The small molecule below binds the protein below.
Small molecule (SMILES): CC(C)C[C@H](NC(=O)OC[C@H]1C[C@@H]1CC1CCCCC1)C(=O)N[C@@H](C[C@@H]1CC=NC1=O)[C@H](O)[S+](=O)(O)O

Binding-site contacts:
Ligand atom O01 contacts residue MET175 of chain 2.A at 3.1 Å.
Ligand atom C31 contacts residue ALA178 of chain 2.A at 3.6 Å (hydrophobic).
Ligand atom C08 contacts residue LEU56 of chain 2.A at 3.5 Å (hydrophobic).
Ligand atom N10 contacts residue CYS155 of chain 2.A at 2.8 Å (h-bond).
Ligand atom N03 contacts residue MET175 of chain 2.A at 3.7 Å.
Ligand atom N10 contacts residue GLN174 of chain 2.A at 2.9 Å (h-bond).
Ligand atom O18 contacts residue PHE150 of chain 2.A at 3.5 Å.
Ligand atom O20 contacts residue CYS155 of chain 2.A at 2.6 Å (h-bond).
Ligand atom C12 contacts residue HIS173 of chain 2.A at 3.9 Å.
Ligand atom C30 contacts residue HIS201 of chain 2.A at 3.5 Å.
Ligand atom C24 contacts residue GLU176 of chain 2.A at 3.1 Å.
Ligand atom C17 contacts residue LEU151 of chain 2.A at 3.8 Å (hydrophobic).
Ligand atom C09 contacts residue GLN174 of chain 2.A at 3.6 Å.
Ligand atom C17 contacts residue CYS152 of chain 2.A at 3.8 Å (hydrophobic).
Ligand atom C08 contacts residue HIS48 of chain 2.A at 3.6 Å.
Ligand atom C07 contacts residue LYS198 of chain 2.A at 3.8 Å.
Ligand atom O20 contacts residue HIS48 of chain 2.A at 3.4 Å (h-bond).
Ligand atom C04 contacts residue GLN174 of chain 2.A at 3.5 Å.
Ligand atom C07 contacts residue ASP197 of chain 2.A at 3.6 Å.
Ligand atom O22 contacts residue GLN199 of chain 2.A at 3.6 Å.
Ligand atom C19 contacts residue CYS155 of chain 2.A at 1.8 Å (hydrophobic).
Ligand atom N15 contacts residue PHE150 of chain 2.A at 3.3 Å (h-bond).
Ligand atom O18 contacts residue MET175 of chain 2.A at 3.9 Å.
Ligand atom N03 contacts residue GLN199 of chain 2.A at 3.6 Å.
Ligand atom C33 contacts residue GLU176 of chain 2.A at 2.9 Å.
Ligand atom O18 contacts residue HIS182 of chain 2.A at 3.2 Å.
Ligand atom C16 contacts residue LEU151 of chain 2.A at 3.5 Å (hydrophobic).
Ligand atom C14 contacts residue HIS173 of chain 2.A at 3.9 Å.
Ligand atom C14 contacts residue GLU176 of chain 2.A at 3.6 Å.
Ligand atom N15 contacts residue LEU151 of chain 2.A at 3.7 Å.
Ligand atom C12 contacts residue LEU151 of chain 2.A at 3.8 Å (hydrophobic).
Ligand atom C11 contacts residue CYS155 of chain 2.A at 2.7 Å (hydrophobic).
Ligand atom C04 contacts residue MET175 of chain 2.A at 3.8 Å (hydrophobic).
Ligand atom O01 contacts residue GLU176 of chain 2.A at 2.9 Å (salt-bridge).
Ligand atom C12 contacts residue CYS155 of chain 2.A at 3.4 Å (hydrophobic).
Ligand atom O18 contacts residue HIS173 of chain 2.A at 3.0 Å (h-bond).
Ligand atom N15 contacts residue GLU176 of chain 2.A at 3.2 Å (salt-bridge).
Ligand atom C02 contacts residue MET175 of chain 2.A at 3.6 Å (hydrophobic).
Ligand atom C16 contacts residue CYS152 of chain 2.A at 3.6 Å (hydrophobic).
Ligand atom O18 contacts residue GLU176 of chain 2.A at 3.4 Å.

Sequence of chain 2.A:
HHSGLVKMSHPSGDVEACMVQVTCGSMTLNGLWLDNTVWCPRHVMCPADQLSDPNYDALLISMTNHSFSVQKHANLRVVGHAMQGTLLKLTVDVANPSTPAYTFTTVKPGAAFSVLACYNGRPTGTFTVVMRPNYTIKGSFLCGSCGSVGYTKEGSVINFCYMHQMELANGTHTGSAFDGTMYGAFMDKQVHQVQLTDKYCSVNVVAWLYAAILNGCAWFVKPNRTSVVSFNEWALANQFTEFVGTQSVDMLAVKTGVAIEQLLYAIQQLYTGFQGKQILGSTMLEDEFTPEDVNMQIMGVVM